A small-molecule ligand and the protein it binds are described below.
Small molecule (SMILES): N[C@@H](CCC(=O)O)C(=O)O

Sequence of chain 1.B:
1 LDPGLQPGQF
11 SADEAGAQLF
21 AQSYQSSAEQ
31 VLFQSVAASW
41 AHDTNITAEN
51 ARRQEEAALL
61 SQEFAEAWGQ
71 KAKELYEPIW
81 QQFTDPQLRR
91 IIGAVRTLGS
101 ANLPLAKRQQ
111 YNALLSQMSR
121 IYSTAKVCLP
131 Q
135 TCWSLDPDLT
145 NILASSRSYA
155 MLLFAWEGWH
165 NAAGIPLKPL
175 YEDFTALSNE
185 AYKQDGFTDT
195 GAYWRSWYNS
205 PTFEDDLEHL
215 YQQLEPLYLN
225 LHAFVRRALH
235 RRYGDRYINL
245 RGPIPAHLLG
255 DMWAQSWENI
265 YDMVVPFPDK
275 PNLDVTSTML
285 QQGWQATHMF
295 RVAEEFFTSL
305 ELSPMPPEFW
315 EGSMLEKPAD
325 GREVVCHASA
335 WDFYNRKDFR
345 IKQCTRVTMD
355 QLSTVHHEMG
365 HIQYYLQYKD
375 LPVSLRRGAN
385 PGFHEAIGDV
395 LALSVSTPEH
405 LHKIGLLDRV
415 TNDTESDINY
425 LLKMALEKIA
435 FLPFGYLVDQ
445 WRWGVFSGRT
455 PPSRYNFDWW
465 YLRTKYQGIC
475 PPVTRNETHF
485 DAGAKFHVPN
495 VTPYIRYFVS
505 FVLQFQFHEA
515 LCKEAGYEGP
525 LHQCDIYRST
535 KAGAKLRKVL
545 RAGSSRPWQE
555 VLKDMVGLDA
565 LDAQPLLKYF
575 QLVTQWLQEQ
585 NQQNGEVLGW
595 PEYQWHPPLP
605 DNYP

Binding-site contacts:
Ligand atom CB contacts residue ALA332 of chain 1.B at 4.1 Å (hydrophobic).
Ligand atom N contacts residue VAL1 of chain 1.AA at 3.7 Å.
Ligand atom N contacts residue ALA332 of chain 1.B at 3.0 Å (h-bond).
Ligand atom O contacts residue TYR501 of chain 1.B at 3.5 Å (h-bond).
Ligand atom CG contacts residue HIS331 of chain 1.B at 3.2 Å.
Ligand atom OE2 contacts residue HIS331 of chain 1.B at 3.8 Å.
Ligand atom CB contacts residue THR358 of chain 1.B at 3.9 Å.
Ligand atom CA contacts residue GLU362 of chain 1.B at 3.3 Å.
Ligand atom CB contacts residue HIS331 of chain 1.B at 4.3 Å.
Ligand atom CD contacts residue HIS331 of chain 1.B at 4.0 Å.
Ligand atom O contacts residue HIS331 of chain 1.B at 2.8 Å (h-bond).
Ligand atom CG contacts residue VAL1 of chain 1.AA at 3.6 Å (hydrophobic).
Ligand atom CB contacts residue GLU362 of chain 1.B at 3.4 Å.
Ligand atom O contacts residue VAL1 of chain 1.AA at 2.3 Å (h-bond).
Ligand atom CG contacts residue GLU362 of chain 1.B at 4.3 Å.
Ligand atom N contacts residue GLU362 of chain 1.B at 2.6 Å (salt-bridge).
Ligand atom CG contacts residue ALA332 of chain 1.B at 3.8 Å (hydrophobic).
Ligand atom C contacts residue HIS331 of chain 1.B at 3.8 Å.
Ligand atom CD contacts residue VAL1 of chain 1.AA at 4.2 Å (hydrophobic).
Ligand atom OE1 contacts residue VAL1 of chain 1.AA at 4.1 Å.
Ligand atom CA contacts residue HIS361 of chain 1.B at 3.8 Å.
Ligand atom CA contacts residue HIS331 of chain 1.B at 4.2 Å.
Ligand atom CA contacts residue ZN1 of chain 1.BA at 4.3 Å.
Ligand atom CB contacts residue VAL1 of chain 1.AA at 3.1 Å (hydrophobic).
Ligand atom CD contacts residue ALA332 of chain 1.B at 3.7 Å (hydrophobic).
Ligand atom O contacts residue HIS491 of chain 1.B at 3.2 Å (h-bond).
Ligand atom C contacts residue HIS491 of chain 1.B at 4.3 Å.
Ligand atom C contacts residue TYR501 of chain 1.B at 4.0 Å (hydrophobic).
Ligand atom N contacts residue HIS331 of chain 1.B at 4.0 Å.
Ligand atom N contacts residue HIS361 of chain 1.B at 4.0 Å.
Ligand atom OE1 contacts residue THR358 of chain 1.B at 3.9 Å.
Ligand atom C contacts residue VAL1 of chain 1.AA at 1.3 Å (hydrophobic).
Ligand atom OE2 contacts residue ALA332 of chain 1.B at 2.9 Å (h-bond).
Ligand atom N contacts residue ZN1 of chain 1.BA at 3.9 Å.
Ligand atom CA contacts residue VAL1 of chain 1.AA at 2.5 Å (hydrophobic).
Ligand atom CD contacts residue THR358 of chain 1.B at 4.1 Å.
Ligand atom CA contacts residue ALA332 of chain 1.B at 4.2 Å (hydrophobic).